A small-molecule ligand and the protein it binds are described below.
Small molecule (SMILES): CSC[C@H]1O[C@@H](n2cnc3c(N)ncnc32)[C@H](O)[C@@H]1O

Binding-site contacts:
Ligand atom N7 contacts residue ASP161 of chain 1.B at 3.5 Å (salt-bridge).
Ligand atom O2' contacts residue GLU109 of chain 1.B at 2.5 Å (salt-bridge).
Ligand atom C4' contacts residue ASP158 of chain 1.B at 3.9 Å.
Ligand atom O2' contacts residue ASP111 of chain 1.B at 3.8 Å.
Ligand atom C1' contacts residue GLY86 of chain 1.B at 3.8 Å.
Ligand atom O3' contacts residue VAL114 of chain 1.B at 3.6 Å.
Ligand atom C5' contacts residue GLN55 of chain 1.B at 3.6 Å.
Ligand atom O4' contacts residue GLU109 of chain 1.B at 3.8 Å.
Ligand atom C4' contacts residue GLY87 of chain 1.B at 3.8 Å.
Ligand atom N1 contacts residue ALA141 of chain 1.B at 3.0 Å (h-bond).
Ligand atom C2 contacts residue ALA141 of chain 1.B at 3.8 Å (hydrophobic).
Ligand atom CS contacts residue ASP161 of chain 1.B at 3.1 Å.
Ligand atom C2 contacts residue ILE110 of chain 1.B at 3.4 Å (hydrophobic).
Ligand atom C5 contacts residue ILE110 of chain 1.B at 3.7 Å (hydrophobic).
Ligand atom N1 contacts residue ILE110 of chain 1.B at 3.8 Å.
Ligand atom N6 contacts residue ASP140 of chain 1.B at 3.3 Å (salt-bridge).
Ligand atom C3' contacts residue GLU109 of chain 1.B at 3.6 Å.
Ligand atom C4 contacts residue ILE110 of chain 1.B at 3.5 Å (hydrophobic).
Ligand atom C2 contacts residue CYS108 of chain 1.B at 3.5 Å (hydrophobic).
Ligand atom C8 contacts residue ASP161 of chain 1.B at 3.6 Å.
Ligand atom N1 contacts residue ASP140 of chain 1.B at 3.8 Å.
Ligand atom S5' contacts residue ASP161 of chain 1.B at 3.8 Å.
Ligand atom O4' contacts residue ASP158 of chain 1.B at 3.8 Å.
Ligand atom N3 contacts residue GLY86 of chain 1.B at 3.5 Å.
Ligand atom C3' contacts residue LEU50 of chain 1.B at 3.8 Å (hydrophobic).
Ligand atom C4' contacts residue GLU109 of chain 1.B at 3.9 Å.
Ligand atom O4' contacts residue GLY87 of chain 1.B at 3.9 Å.
Ligand atom C1' contacts residue GLU109 of chain 1.B at 3.2 Å.
Ligand atom S5' contacts residue SER160 of chain 1.B at 3.6 Å (h-bond).
Ligand atom O4' contacts residue SER159 of chain 1.B at 3.8 Å.
Ligand atom C2' contacts residue GLU109 of chain 1.B at 3.3 Å.
Ligand atom O4' contacts residue GLY86 of chain 1.B at 3.4 Å.
Ligand atom N3 contacts residue ILE110 of chain 1.B at 3.3 Å (h-bond).
Ligand atom O3' contacts residue GLU109 of chain 1.B at 2.8 Å (salt-bridge).
Ligand atom O2' contacts residue GLN34 of chain 1.B at 3.0 Å (h-bond).
Ligand atom N3 contacts residue GLU109 of chain 1.B at 3.8 Å.
Ligand atom S5' contacts residue SER159 of chain 1.B at 3.8 Å.
Ligand atom N9 contacts residue ILE110 of chain 1.B at 3.9 Å.
Ligand atom C5' contacts residue ASP158 of chain 1.B at 3.8 Å.
Ligand atom C2 contacts residue GLU139 of chain 1.B at 3.8 Å.

Sequence of chain 1.B:
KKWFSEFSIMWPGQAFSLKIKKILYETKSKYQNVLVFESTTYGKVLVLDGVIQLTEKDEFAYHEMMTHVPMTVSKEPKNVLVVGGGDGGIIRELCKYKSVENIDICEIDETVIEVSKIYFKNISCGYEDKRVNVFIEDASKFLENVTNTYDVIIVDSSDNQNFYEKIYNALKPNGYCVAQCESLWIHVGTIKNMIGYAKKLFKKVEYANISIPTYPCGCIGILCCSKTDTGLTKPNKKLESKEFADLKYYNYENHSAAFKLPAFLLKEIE